Sequence of chain 1.B:
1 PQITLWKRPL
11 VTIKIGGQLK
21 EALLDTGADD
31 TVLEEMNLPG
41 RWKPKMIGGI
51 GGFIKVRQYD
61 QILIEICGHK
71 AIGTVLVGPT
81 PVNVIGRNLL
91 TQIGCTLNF

A small-molecule ligand and the protein it binds are described below.
Small molecule (SMILES): COc1ccc(S(=O)(=O)N(CC(C)C)C[C@@H](O)[C@H](Cc2ccccc2)NC(=O)O[C@H]2CO[C@H]3OCC[C@H]32)cc1

Sequence of chain 1.A:
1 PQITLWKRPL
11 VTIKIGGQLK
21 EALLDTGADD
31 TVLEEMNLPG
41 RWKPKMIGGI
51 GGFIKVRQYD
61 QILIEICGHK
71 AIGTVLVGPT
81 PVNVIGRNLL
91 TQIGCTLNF

Binding-site contacts:
Ligand atom C2 contacts residue ASP29 of chain 1.B at 3.7 Å.
Ligand atom O contacts residue ASP29 of chain 1.B at 3.3 Å (salt-bridge).
Ligand atom C19 contacts residue GLY48 of chain 1.A at 3.1 Å.
Ligand atom C1 contacts residue GLY48 of chain 1.B at 3.2 Å.
Ligand atom C13 contacts residue GLY49 of chain 1.B at 3.6 Å.
Ligand atom C7 contacts residue ASP25 of chain 1.A at 3.3 Å.
Ligand atom O9 contacts residue ASP29 of chain 1.B at 3.0 Å (salt-bridge).
Ligand atom C12 contacts residue VAL82 of chain 1.A at 3.8 Å (hydrophobic).
Ligand atom N1 contacts residue GLY27 of chain 1.B at 3.2 Å (h-bond).
Ligand atom C27 contacts residue ASP29 of chain 1.B at 3.8 Å.
Ligand atom C13 contacts residue ILE50 of chain 1.B at 3.6 Å (hydrophobic).
Ligand atom C15 contacts residue ASP25 of chain 1.A at 3.2 Å.
Ligand atom C17 contacts residue ASP25 of chain 1.B at 3.7 Å.
Ligand atom C11 contacts residue ILE50 of chain 1.B at 3.8 Å (hydrophobic).
Ligand atom C14 contacts residue PRO81 of chain 1.A at 3.7 Å (hydrophobic).
Ligand atom C22 contacts residue VAL32 of chain 1.A at 3.8 Å (hydrophobic).
Ligand atom O6 contacts residue ASP25 of chain 1.B at 2.6 Å (salt-bridge).
Ligand atom C22 contacts residue ASP30 of chain 1.A at 3.4 Å.
Ligand atom C13 contacts residue PRO81 of chain 1.A at 3.7 Å (hydrophobic).
Ligand atom C15 contacts residue GLY27 of chain 1.A at 3.8 Å.
Ligand atom C22 contacts residue ALA28 of chain 1.A at 3.5 Å (hydrophobic).
Ligand atom O8 contacts residue GLY49 of chain 1.A at 3.3 Å.
Ligand atom C8 contacts residue ASP25 of chain 1.A at 3.3 Å.
Ligand atom O7 contacts residue ILE50 of chain 1.B at 3.6 Å.
Ligand atom O1 contacts residue ASP30 of chain 1.A at 3.3 Å (salt-bridge).
Ligand atom C2 contacts residue GLY27 of chain 1.B at 3.6 Å.
Ligand atom C20 contacts residue GLY48 of chain 1.A at 3.7 Å.
Ligand atom C8 contacts residue GLY27 of chain 1.B at 3.7 Å.
Ligand atom O8 contacts residue ILE50 of chain 1.B at 3.1 Å.
Ligand atom C26 contacts residue ASP30 of chain 1.A at 3.5 Å.
Ligand atom O6 contacts residue GLY27 of chain 1.B at 3.4 Å.
Ligand atom C16 contacts residue GLY27 of chain 1.A at 3.5 Å.
Ligand atom C24 contacts residue GLY27 of chain 1.A at 3.8 Å.
Ligand atom O contacts residue ASP30 of chain 1.B at 3.2 Å (salt-bridge).
Ligand atom C23 contacts residue ALA28 of chain 1.A at 3.5 Å (hydrophobic).
Ligand atom O6 contacts residue ASP25 of chain 1.A at 2.5 Å (salt-bridge).
Ligand atom O4 contacts residue ALA28 of chain 1.B at 3.5 Å.
Ligand atom C7 contacts residue ASP25 of chain 1.B at 3.5 Å.
Ligand atom C contacts residue GLY48 of chain 1.B at 3.2 Å.
Ligand atom C10 contacts residue GLY27 of chain 1.B at 3.3 Å.